Sequence of chain 1.B:
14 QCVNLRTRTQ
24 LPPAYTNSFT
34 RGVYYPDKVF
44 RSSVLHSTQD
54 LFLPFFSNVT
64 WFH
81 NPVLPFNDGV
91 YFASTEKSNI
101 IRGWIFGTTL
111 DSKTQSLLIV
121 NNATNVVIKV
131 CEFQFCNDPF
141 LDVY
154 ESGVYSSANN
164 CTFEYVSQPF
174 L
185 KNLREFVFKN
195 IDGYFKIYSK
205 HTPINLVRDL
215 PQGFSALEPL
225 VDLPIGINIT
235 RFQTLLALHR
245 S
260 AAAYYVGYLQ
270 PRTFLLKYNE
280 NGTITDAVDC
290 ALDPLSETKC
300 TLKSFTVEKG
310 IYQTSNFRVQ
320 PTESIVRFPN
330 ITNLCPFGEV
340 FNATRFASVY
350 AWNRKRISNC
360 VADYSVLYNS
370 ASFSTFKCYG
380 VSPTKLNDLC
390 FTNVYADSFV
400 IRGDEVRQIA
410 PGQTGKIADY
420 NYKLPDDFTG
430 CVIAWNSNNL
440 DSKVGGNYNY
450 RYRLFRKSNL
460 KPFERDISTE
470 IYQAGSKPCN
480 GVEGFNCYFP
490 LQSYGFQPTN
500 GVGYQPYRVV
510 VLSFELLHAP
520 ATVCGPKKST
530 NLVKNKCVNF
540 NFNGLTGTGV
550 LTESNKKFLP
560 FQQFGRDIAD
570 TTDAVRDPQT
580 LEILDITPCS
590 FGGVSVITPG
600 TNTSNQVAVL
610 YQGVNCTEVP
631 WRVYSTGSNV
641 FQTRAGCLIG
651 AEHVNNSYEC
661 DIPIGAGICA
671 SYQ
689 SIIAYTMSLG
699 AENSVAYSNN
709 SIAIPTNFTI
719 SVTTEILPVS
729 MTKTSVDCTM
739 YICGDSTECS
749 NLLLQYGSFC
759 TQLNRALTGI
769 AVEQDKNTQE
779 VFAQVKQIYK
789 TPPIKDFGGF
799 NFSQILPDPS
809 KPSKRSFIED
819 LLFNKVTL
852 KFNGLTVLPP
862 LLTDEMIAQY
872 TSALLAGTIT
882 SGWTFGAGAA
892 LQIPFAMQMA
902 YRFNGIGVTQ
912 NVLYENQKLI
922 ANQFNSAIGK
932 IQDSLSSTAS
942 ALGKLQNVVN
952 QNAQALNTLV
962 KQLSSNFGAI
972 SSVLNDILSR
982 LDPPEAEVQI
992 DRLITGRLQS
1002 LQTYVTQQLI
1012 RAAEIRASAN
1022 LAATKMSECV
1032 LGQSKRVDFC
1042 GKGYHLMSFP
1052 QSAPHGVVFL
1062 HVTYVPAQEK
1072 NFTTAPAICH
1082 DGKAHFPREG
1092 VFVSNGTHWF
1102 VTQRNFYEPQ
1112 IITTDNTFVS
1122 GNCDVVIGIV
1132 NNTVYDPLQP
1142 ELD

This protein binds this small molecule.
Small molecule (SMILES): CC(=O)N[C@@H]1[C@@H](O)[C@H](O)[C@@H](CO)O[C@H]1O

Binding-site contacts:
Ligand atom C2 contacts residue ASN329 of chain 1.B at 2.4 Å.
Ligand atom C5 contacts residue ASN329 of chain 1.B at 3.7 Å.
Ligand atom C1 contacts residue ASN329 of chain 1.B at 1.4 Å.
Ligand atom O7 contacts residue GLN578 of chain 1.B at 3.9 Å.
Ligand atom C2 contacts residue GLN578 of chain 1.B at 4.3 Å.
Ligand atom C7 contacts residue ASN329 of chain 1.B at 3.6 Å.
Ligand atom C4 contacts residue ASN329 of chain 1.B at 4.2 Å.
Ligand atom N2 contacts residue ASN329 of chain 1.B at 2.9 Å (h-bond).
Ligand atom O5 contacts residue ASN329 of chain 1.B at 2.4 Å (h-bond).
Ligand atom O7 contacts residue ASN329 of chain 1.B at 4.5 Å.
Ligand atom O3 contacts residue GLN578 of chain 1.B at 4.3 Å.
Ligand atom C8 contacts residue ASN329 of chain 1.B at 4.0 Å.
Ligand atom C3 contacts residue GLN578 of chain 1.B at 4.1 Å.
Ligand atom C3 contacts residue ASN329 of chain 1.B at 3.8 Å.
Ligand atom C7 contacts residue GLN578 of chain 1.B at 4.0 Å.
Ligand atom N2 contacts residue GLN578 of chain 1.B at 3.4 Å (h-bond).